A small-molecule ligand and the protein it binds are described below.
Small molecule (SMILES): CC(=O)N[C@H]1[C@H](O[C@H]2[C@H](O)[C@@H](NC(C)=O)CO[C@@H]2CO)O[C@H](CO)[C@@H](O[C@@H]2O[C@H](CO)[C@@H](O)[C@H](O)[C@@H]2O)[C@@H]1O

Binding-site contacts:
Ligand atom O7 contacts residue PRO410 of chain 1.A at 4.1 Å.
Ligand atom C7 contacts residue ASN328 of chain 1.A at 3.7 Å.
Ligand atom O5 contacts residue ASN328 of chain 1.A at 2.4 Å (h-bond).
Ligand atom O6 contacts residue ASP416 of chain 1.A at 3.9 Å.
Ligand atom C8 contacts residue PRO410 of chain 1.A at 3.6 Å (hydrophobic).
Ligand atom N2 contacts residue ASN328 of chain 1.A at 2.9 Å (h-bond).
Ligand atom N2 contacts residue ASP416 of chain 1.A at 3.5 Å (salt-bridge).
Ligand atom C6 contacts residue SER414 of chain 1.A at 4.3 Å.
Ligand atom O7 contacts residue ASN328 of chain 1.A at 4.2 Å.
Ligand atom C6 contacts residue SER415 of chain 1.A at 3.2 Å.
Ligand atom C5 contacts residue ASN328 of chain 1.A at 3.7 Å.
Ligand atom C1 contacts residue ASP416 of chain 1.A at 4.5 Å.
Ligand atom C1 contacts residue SER414 of chain 1.A at 4.4 Å.
Ligand atom O7 contacts residue ASP416 of chain 1.A at 4.2 Å.
Ligand atom C5 contacts residue SER415 of chain 1.A at 4.5 Å.
Ligand atom C7 contacts residue ASP416 of chain 1.A at 4.3 Å.
Ligand atom C7 contacts residue GLU408 of chain 1.A at 4.2 Å.
Ligand atom C4 contacts residue ASN328 of chain 1.A at 4.2 Å.
Ligand atom O6 contacts residue SER414 of chain 1.A at 3.3 Å (h-bond).
Ligand atom C1 contacts residue ASN328 of chain 1.A at 1.4 Å.
Ligand atom O5 contacts residue SER414 of chain 1.A at 3.6 Å (h-bond).
Ligand atom O6 contacts residue SER415 of chain 1.A at 2.5 Å (h-bond).
Ligand atom C7 contacts residue PRO410 of chain 1.A at 4.2 Å (hydrophobic).
Ligand atom C2 contacts residue ASP416 of chain 1.A at 4.4 Å.
Ligand atom C8 contacts residue GLU408 of chain 1.A at 3.7 Å.
Ligand atom C1 contacts residue ARG329 of chain 1.A at 4.0 Å.
Ligand atom C2 contacts residue ASN328 of chain 1.A at 2.4 Å.
Ligand atom O5 contacts residue SER415 of chain 1.A at 4.4 Å.
Ligand atom C6 contacts residue ASP416 of chain 1.A at 4.1 Å.
Ligand atom N2 contacts residue GLU408 of chain 1.A at 3.6 Å.
Ligand atom C3 contacts residue ASN328 of chain 1.A at 3.8 Å.
Ligand atom C5 contacts residue ARG329 of chain 1.A at 4.1 Å.
Ligand atom C1 contacts residue GLU408 of chain 1.A at 4.5 Å.

Sequence of chain 1.A:
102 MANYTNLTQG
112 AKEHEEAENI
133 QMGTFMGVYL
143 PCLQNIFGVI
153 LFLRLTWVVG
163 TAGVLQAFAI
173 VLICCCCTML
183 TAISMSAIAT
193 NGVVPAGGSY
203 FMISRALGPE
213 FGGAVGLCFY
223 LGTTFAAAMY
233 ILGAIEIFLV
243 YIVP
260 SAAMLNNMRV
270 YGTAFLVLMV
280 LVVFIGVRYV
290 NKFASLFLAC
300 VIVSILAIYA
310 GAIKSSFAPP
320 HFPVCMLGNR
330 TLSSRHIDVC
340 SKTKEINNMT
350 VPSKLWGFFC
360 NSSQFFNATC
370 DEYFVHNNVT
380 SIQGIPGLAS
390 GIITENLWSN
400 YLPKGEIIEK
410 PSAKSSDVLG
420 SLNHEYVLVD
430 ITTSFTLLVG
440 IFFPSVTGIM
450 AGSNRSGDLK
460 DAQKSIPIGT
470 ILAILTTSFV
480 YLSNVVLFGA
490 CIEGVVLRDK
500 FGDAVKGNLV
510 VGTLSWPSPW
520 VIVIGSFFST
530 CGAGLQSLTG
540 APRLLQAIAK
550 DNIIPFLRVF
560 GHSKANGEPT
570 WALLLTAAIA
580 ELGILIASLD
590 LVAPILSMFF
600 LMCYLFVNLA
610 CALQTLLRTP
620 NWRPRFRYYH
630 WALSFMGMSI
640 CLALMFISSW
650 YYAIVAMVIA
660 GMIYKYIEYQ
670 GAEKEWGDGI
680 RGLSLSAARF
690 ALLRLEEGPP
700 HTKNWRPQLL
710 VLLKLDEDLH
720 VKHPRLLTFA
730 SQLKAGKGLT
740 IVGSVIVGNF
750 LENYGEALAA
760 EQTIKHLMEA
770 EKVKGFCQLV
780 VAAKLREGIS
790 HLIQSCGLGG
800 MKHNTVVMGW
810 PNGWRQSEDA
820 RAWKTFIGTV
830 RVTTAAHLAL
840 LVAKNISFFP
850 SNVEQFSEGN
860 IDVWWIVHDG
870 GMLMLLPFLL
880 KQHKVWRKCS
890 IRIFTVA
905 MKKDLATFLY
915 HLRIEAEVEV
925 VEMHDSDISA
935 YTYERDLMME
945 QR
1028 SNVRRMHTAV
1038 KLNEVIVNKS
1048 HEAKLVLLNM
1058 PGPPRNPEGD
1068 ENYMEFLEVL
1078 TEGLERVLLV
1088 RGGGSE